This small molecule binds to this protein.
Small molecule (SMILES): CC[C@H](C)[C@H](NC(=O)[C@@H]1CCCN1C(=O)[C@@H](N)[C@@H](C)O)C(=O)N[C@@H](Cc1ccccc1)C(=O)N[C@@H](CCCN=C(N)N)C(=O)N1CCC[C@H]1C(=O)N[C@@H](CC(=O)O)C(=O)O

Sequence of chain 1.C:
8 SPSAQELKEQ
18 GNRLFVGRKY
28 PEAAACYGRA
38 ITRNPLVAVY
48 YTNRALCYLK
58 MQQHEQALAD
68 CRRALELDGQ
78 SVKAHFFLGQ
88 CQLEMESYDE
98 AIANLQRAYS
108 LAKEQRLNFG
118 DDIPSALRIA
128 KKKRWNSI

Binding-site contacts:
Ligand atom CA contacts residue LEU53 of chain 1.C at 3.6 Å (hydrophobic).
Ligand atom N contacts residue ASN50 of chain 1.C at 2.8 Å (h-bond).
Ligand atom OXT contacts residue LYS15 of chain 1.C at 2.8 Å (salt-bridge).
Ligand atom OG1 contacts residue ASN115 of chain 1.C at 3.1 Å (h-bond).
Ligand atom CB contacts residue TYR34 of chain 1.C at 3.4 Å (hydrophobic).
Ligand atom N contacts residue LEU53 of chain 1.C at 3.6 Å.
Ligand atom CG contacts residue LYS80 of chain 1.C at 3.3 Å.
Ligand atom N contacts residue ASP119 of chain 1.C at 2.9 Å (salt-bridge).
Ligand atom N contacts residue ASN115 of chain 1.C at 3.6 Å (h-bond).
Ligand atom CG2 contacts residue PHE83 of chain 1.C at 3.6 Å (hydrophobic).
Ligand atom CB contacts residue ASN50 of chain 1.C at 3.5 Å.
Ligand atom O contacts residue LYS80 of chain 1.C at 3.2 Å.
Ligand atom CA contacts residue PHE116 of chain 1.C at 3.5 Å (hydrophobic).
Ligand atom O contacts residue PHE84 of chain 1.C at 3.6 Å.
Ligand atom OD1 contacts residue LYS80 of chain 1.C at 2.9 Å (salt-bridge).
Ligand atom C contacts residue ASN19 of chain 1.C at 3.6 Å.
Ligand atom C contacts residue LEU53 of chain 1.C at 3.4 Å (hydrophobic).
Ligand atom O contacts residue ASN50 of chain 1.C at 2.6 Å (h-bond).
Ligand atom C contacts residue ASN50 of chain 1.C at 3.6 Å.
Ligand atom CG contacts residue ASN19 of chain 1.C at 3.6 Å.
Ligand atom OD2 contacts residue LYS80 of chain 1.C at 3.2 Å.
Ligand atom CB contacts residue ASN19 of chain 1.C at 3.4 Å.
Ligand atom CZ contacts residue PHE83 of chain 1.C at 3.5 Å (hydrophobic).
Ligand atom CE2 contacts residue PHE83 of chain 1.C at 3.6 Å (hydrophobic).
Ligand atom OG1 contacts residue PHE116 of chain 1.C at 3.6 Å.
Ligand atom CA contacts residue ASN50 of chain 1.C at 3.4 Å.
Ligand atom N contacts residue LEU53 of chain 1.C at 3.6 Å.
Ligand atom O contacts residue LYS15 of chain 1.C at 3.2 Å.
Ligand atom O contacts residue LYS80 of chain 1.C at 2.7 Å (salt-bridge).
Ligand atom C contacts residue LEU53 of chain 1.C at 3.6 Å (hydrophobic).
Ligand atom O contacts residue ASN19 of chain 1.C at 3.1 Å (h-bond).
Ligand atom C contacts residue LYS15 of chain 1.C at 3.5 Å.
Ligand atom C contacts residue ASP119 of chain 1.C at 3.6 Å.
Ligand atom CZ contacts residue GLN87 of chain 1.C at 3.1 Å.
Ligand atom O contacts residue PHE116 of chain 1.C at 3.3 Å.
Ligand atom CA contacts residue ASP119 of chain 1.C at 3.4 Å.
Ligand atom CG2 contacts residue ASP119 of chain 1.C at 3.5 Å.
Ligand atom CD contacts residue PHE22 of chain 1.C at 3.6 Å (hydrophobic).
Ligand atom O contacts residue ASN115 of chain 1.C at 3.6 Å.
Ligand atom CD1 contacts residue PHE83 of chain 1.C at 3.6 Å (hydrophobic).